Binding-site contacts:
Ligand atom O4 contacts residue ASP125 of chain 1.E at 2.6 Å (salt-bridge).
Ligand atom O6 contacts residue GLY121 of chain 1.E at 3.6 Å.
Ligand atom O3 contacts residue GLY1 of chain 1.E at 2.9 Å (h-bond).
Ligand atom O6 contacts residue TYR78 of chain 1.E at 3.5 Å.
Ligand atom O6 contacts residue ASP125 of chain 1.E at 2.9 Å (salt-bridge).
Ligand atom O6 contacts residue TYR122 of chain 1.E at 2.9 Å (h-bond).
Ligand atom O1 contacts residue TYR122 of chain 1.E at 3.2 Å.
Ligand atom O7 contacts residue GLY1 of chain 1.E at 3.2 Å (h-bond).
Ligand atom O6 contacts residue TRP123 of chain 1.E at 2.9 Å (h-bond).
Ligand atom C6 contacts residue ASP125 of chain 1.E at 3.2 Å.
Ligand atom C6 contacts residue TYR122 of chain 1.E at 3.8 Å (hydrophobic).
Ligand atom C2 contacts residue GLY1 of chain 1.E at 3.8 Å.
Ligand atom O5 contacts residue TYR78 of chain 1.E at 4.3 Å.
Ligand atom O6 contacts residue ALA14 of chain 1.F at 4.1 Å.
Ligand atom O6 contacts residue VAL80 of chain 1.E at 4.0 Å.
Ligand atom C3 contacts residue TYR78 of chain 1.E at 3.8 Å (hydrophobic).
Ligand atom O5 contacts residue GLY121 of chain 1.E at 3.8 Å.
Ligand atom O6 contacts residue VAL79 of chain 1.E at 4.3 Å.
Ligand atom C4 contacts residue TYR78 of chain 1.E at 4.0 Å (hydrophobic).
Ligand atom O1 contacts residue TYR78 of chain 1.E at 3.3 Å (h-bond).
Ligand atom O7 contacts residue PHE47 of chain 1.E at 3.5 Å.
Ligand atom C1 contacts residue TYR122 of chain 1.E at 3.8 Å (hydrophobic).
Ligand atom C4 contacts residue GLY1 of chain 1.E at 3.9 Å.
Ligand atom C7 contacts residue GLY1 of chain 1.E at 4.1 Å.
Ligand atom C1 contacts residue GLY1 of chain 1.E at 3.8 Å.
Ligand atom C5 contacts residue TYR122 of chain 1.E at 4.0 Å (hydrophobic).
Ligand atom C3 contacts residue GLY1 of chain 1.E at 3.7 Å.
Ligand atom O4 contacts residue GLY121 of chain 1.E at 3.4 Å.
Ligand atom C5 contacts residue TYR78 of chain 1.E at 3.7 Å (hydrophobic).
Ligand atom O5 contacts residue TYR122 of chain 1.E at 3.0 Å (h-bond).
Ligand atom C6 contacts residue TYR78 of chain 1.E at 3.9 Å (hydrophobic).
Ligand atom C4 contacts residue ASP125 of chain 1.E at 3.3 Å.
Ligand atom C2 contacts residue PHE47 of chain 1.E at 4.3 Å (hydrophobic).
Ligand atom C5 contacts residue ASP125 of chain 1.E at 3.9 Å.
Ligand atom C2 contacts residue GLY1 of chain 1.E at 3.9 Å.
Ligand atom C6 contacts residue TRP123 of chain 1.E at 3.8 Å (hydrophobic).
Ligand atom C7 contacts residue PHE47 of chain 1.E at 4.1 Å (hydrophobic).
Ligand atom O4 contacts residue GLY1 of chain 1.E at 3.0 Å (h-bond).
Ligand atom C6 contacts residue VAL80 of chain 1.E at 3.9 Å (hydrophobic).
Ligand atom O5 contacts residue GLY1 of chain 1.E at 4.1 Å.

Sequence of chain 1.E:
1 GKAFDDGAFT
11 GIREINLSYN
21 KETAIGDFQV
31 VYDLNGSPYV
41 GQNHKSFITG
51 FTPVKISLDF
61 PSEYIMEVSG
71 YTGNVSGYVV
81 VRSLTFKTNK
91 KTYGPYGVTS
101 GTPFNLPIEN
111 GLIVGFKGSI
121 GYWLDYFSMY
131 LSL

This small molecule binds to this protein.
Small molecule (SMILES): CC(=O)N[C@@H]1[C@@H](O[C@@H]2O[C@H](CO)[C@H](O)[C@H](O)[C@H]2O)[C@@H](O)[C@@H](CO)O[C@@H]1O

Sequence of chain 1.F:
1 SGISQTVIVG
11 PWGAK